Binding-site contacts:
Ligand atom O7 contacts residue ASN714 of chain 1.A at 4.3 Å.
Ligand atom C7 contacts residue ASN714 of chain 1.A at 3.4 Å.
Ligand atom C5 contacts residue ASN714 of chain 1.A at 3.7 Å.
Ligand atom O5 contacts residue ASN714 of chain 1.A at 2.4 Å (h-bond).
Ligand atom C2 contacts residue ASN714 of chain 1.A at 2.3 Å.
Ligand atom N2 contacts residue ASN714 of chain 1.A at 2.7 Å (h-bond).
Ligand atom C8 contacts residue ASN714 of chain 1.A at 3.8 Å.
Ligand atom C1 contacts residue ASN714 of chain 1.A at 1.4 Å.
Ligand atom C3 contacts residue ASN714 of chain 1.A at 3.7 Å.
Ligand atom C4 contacts residue ASN714 of chain 1.A at 4.2 Å.

This protein binds this small molecule.
Small molecule (SMILES): CC(=O)N[C@H]1[C@H](O[C@H]2[C@H](O)[C@@H](NC(C)=O)CO[C@@H]2CO)O[C@H](CO)[C@@H](O)[C@@H]1O

Sequence of chain 1.A:
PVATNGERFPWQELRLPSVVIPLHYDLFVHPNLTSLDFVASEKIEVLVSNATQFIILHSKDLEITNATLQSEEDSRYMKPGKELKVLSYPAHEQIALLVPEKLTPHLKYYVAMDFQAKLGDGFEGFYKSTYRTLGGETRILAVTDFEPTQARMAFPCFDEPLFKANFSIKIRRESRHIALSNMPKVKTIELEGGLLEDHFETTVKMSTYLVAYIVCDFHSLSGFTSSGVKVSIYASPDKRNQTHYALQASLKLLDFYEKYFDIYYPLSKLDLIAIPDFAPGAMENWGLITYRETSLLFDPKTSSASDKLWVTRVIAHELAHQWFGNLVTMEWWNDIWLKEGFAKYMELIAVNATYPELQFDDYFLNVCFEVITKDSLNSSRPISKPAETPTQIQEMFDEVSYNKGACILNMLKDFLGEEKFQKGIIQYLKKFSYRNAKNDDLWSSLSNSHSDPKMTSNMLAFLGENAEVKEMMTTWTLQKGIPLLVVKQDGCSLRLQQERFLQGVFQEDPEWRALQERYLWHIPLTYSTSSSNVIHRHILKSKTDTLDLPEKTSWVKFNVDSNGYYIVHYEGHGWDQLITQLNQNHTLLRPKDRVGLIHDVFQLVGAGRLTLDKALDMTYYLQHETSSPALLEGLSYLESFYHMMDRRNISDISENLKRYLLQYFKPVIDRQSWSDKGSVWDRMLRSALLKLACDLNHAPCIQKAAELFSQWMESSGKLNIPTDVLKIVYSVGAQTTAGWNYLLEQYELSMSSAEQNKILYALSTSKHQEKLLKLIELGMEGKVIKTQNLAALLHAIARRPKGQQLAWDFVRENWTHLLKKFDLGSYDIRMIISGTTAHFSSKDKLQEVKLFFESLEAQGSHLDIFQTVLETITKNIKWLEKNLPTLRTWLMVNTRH